A small-molecule ligand and the protein it binds are described below.
Small molecule (SMILES): CC[C@H]1OC(=O)[C@H](C)[C@@H](O)[C@H](C)[C@@H](O)[C@@H](C)C[C@@H](C)C(=O)[C@H](C)[C@@H](O)[C@H]1C

Binding-site contacts:
Ligand atom C15 contacts residue PHE295 of chain 1.F at 4.0 Å (hydrophobic).
Ligand atom C1 contacts residue LEU93 of chain 1.F at 4.1 Å (hydrophobic).
Ligand atom C5 contacts residue TYR239 of chain 1.F at 4.2 Å (hydrophobic).
Ligand atom C3 contacts residue LEU93 of chain 1.F at 4.2 Å (hydrophobic).
Ligand atom C8 contacts residue HEM1 of chain 1.W at 4.1 Å.
Ligand atom O24 contacts residue HEM1 of chain 1.W at 3.4 Å.
Ligand atom O24 contacts residue LEU93 of chain 1.F at 3.5 Å.
Ligand atom C15 contacts residue SER294 of chain 1.F at 3.9 Å.
Ligand atom C25 contacts residue HEM1 of chain 1.W at 3.4 Å.
Ligand atom C2 contacts residue PHE83 of chain 1.F at 4.2 Å (hydrophobic).
Ligand atom O26 contacts residue HEM1 of chain 1.W at 3.4 Å.
Ligand atom C14 contacts residue LEU395 of chain 1.F at 4.1 Å (hydrophobic).
Ligand atom O19 contacts residue TYR239 of chain 1.F at 3.5 Å (h-bond).
Ligand atom C22 contacts residue HEM1 of chain 1.W at 4.3 Å.
Ligand atom C27 contacts residue ILE396 of chain 1.F at 4.2 Å (hydrophobic).
Ligand atom C20 contacts residue MET177 of chain 1.F at 3.9 Å (hydrophobic).
Ligand atom C23 contacts residue ALA243 of chain 1.F at 4.0 Å (hydrophobic).
Ligand atom C7 contacts residue ALA243 of chain 1.F at 4.2 Å (hydrophobic).
Ligand atom C9 contacts residue HEM1 of chain 1.W at 4.0 Å.
Ligand atom C20 contacts residue LEU178 of chain 1.F at 3.4 Å (hydrophobic).
Ligand atom C10 contacts residue HEM1 of chain 1.W at 4.3 Å.
Ligand atom O16 contacts residue LEU395 of chain 1.F at 3.8 Å.
Ligand atom O17 contacts residue LEU93 of chain 1.F at 3.3 Å.
Ligand atom C15 contacts residue LEU395 of chain 1.F at 4.1 Å (hydrophobic).
Ligand atom C23 contacts residue THR247 of chain 1.F at 3.2 Å.
Ligand atom C1 contacts residue PHE83 of chain 1.F at 3.9 Å (hydrophobic).
Ligand atom C11 contacts residue LEU93 of chain 1.F at 4.1 Å (hydrophobic).
Ligand atom O17 contacts residue PHE83 of chain 1.F at 3.7 Å.
Ligand atom O21 contacts residue TYR239 of chain 1.F at 4.3 Å.
Ligand atom C23 contacts residue HEM1 of chain 1.W at 4.0 Å.
Ligand atom C18 contacts residue PHE83 of chain 1.F at 3.4 Å (hydrophobic).
Ligand atom O21 contacts residue ILE242 of chain 1.F at 3.7 Å.
Ligand atom O26 contacts residue LEU93 of chain 1.F at 3.4 Å.
Ligand atom O17 contacts residue PHE295 of chain 1.F at 3.7 Å.
Ligand atom C8 contacts residue ALA243 of chain 1.F at 4.2 Å (hydrophobic).
Ligand atom C15 contacts residue MET82 of chain 1.F at 3.9 Å (hydrophobic).
Ligand atom C22 contacts residue TYR239 of chain 1.F at 3.8 Å (hydrophobic).
Ligand atom C25 contacts residue VAL290 of chain 1.F at 4.1 Å (hydrophobic).
Ligand atom C4 contacts residue LEU178 of chain 1.F at 4.0 Å (hydrophobic).
Ligand atom C15 contacts residue PHE83 of chain 1.F at 3.6 Å (hydrophobic).

Sequence of chain 1.F:
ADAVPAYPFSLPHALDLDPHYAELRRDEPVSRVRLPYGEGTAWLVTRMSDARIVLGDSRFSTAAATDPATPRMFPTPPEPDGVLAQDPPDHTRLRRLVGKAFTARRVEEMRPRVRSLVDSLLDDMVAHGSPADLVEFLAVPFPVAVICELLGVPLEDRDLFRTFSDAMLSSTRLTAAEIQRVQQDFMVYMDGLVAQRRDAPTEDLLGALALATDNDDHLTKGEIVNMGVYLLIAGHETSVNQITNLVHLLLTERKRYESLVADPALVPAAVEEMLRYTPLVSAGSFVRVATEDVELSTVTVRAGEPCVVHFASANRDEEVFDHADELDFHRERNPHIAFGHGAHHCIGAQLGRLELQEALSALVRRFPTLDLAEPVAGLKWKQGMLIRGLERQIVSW